A protein and the small-molecule ligand that binds it are described below.
Small molecule (SMILES): Nc1ncnc2c1ncn2[C@@H]1O[C@H](CO[P](=O)(O)O[P](=O)(O)CP(=O)(O)O)[C@@H](O)[C@H]1O

Sequence of chain 1.F:
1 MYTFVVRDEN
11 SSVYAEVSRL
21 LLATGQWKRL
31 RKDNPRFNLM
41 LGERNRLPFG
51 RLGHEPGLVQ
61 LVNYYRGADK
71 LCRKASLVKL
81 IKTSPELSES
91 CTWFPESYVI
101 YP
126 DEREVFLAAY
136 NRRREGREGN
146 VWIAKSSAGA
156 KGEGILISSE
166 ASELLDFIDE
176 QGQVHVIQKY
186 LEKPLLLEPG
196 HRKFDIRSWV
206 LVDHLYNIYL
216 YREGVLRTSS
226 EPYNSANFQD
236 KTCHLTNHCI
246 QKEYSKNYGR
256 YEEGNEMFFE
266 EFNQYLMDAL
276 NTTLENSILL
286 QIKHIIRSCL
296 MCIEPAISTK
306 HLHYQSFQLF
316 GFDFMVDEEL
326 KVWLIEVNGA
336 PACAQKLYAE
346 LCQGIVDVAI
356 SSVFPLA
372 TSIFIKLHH

Binding-site contacts:
Ligand atom O3A contacts residue LYS150 of chain 1.F at 3.2 Å (salt-bridge).
Ligand atom O3' contacts residue THR241 of chain 1.F at 2.0 Å (h-bond).
Ligand atom N3 contacts residue LYS198 of chain 1.F at 3.3 Å (salt-bridge).
Ligand atom C2' contacts residue THR241 of chain 1.F at 3.1 Å.
Ligand atom PG contacts residue ASP318 of chain 1.F at 3.6 Å.
Ligand atom O1G contacts residue MG1 of chain 1.Y at 2.8 Å.
Ligand atom O2G contacts residue ASP318 of chain 1.F at 2.6 Å (salt-bridge).
Ligand atom N6 contacts residue LYS184 of chain 1.F at 2.8 Å (salt-bridge).
Ligand atom C5' contacts residue ASN242 of chain 1.F at 3.2 Å.
Ligand atom C2 contacts residue MET320 of chain 1.F at 3.0 Å (hydrophobic).
Ligand atom PA contacts residue LYS150 of chain 1.F at 3.0 Å.
Ligand atom O2G contacts residue GLU331 of chain 1.F at 2.6 Å (salt-bridge).
Ligand atom O1G contacts residue ASN333 of chain 1.F at 3.3 Å (h-bond).
Ligand atom O1G contacts residue GLU331 of chain 1.F at 2.6 Å (salt-bridge).
Ligand atom O5' contacts residue LYS150 of chain 1.F at 3.4 Å (salt-bridge).
Ligand atom C2 contacts residue TYR185 of chain 1.F at 3.5 Å (hydrophobic).
Ligand atom N3 contacts residue TYR185 of chain 1.F at 3.5 Å.
Ligand atom O2A contacts residue LYS150 of chain 1.F at 2.1 Å (salt-bridge).
Ligand atom N1 contacts residue TYR185 of chain 1.F at 3.6 Å.
Ligand atom N6 contacts residue GLN183 of chain 1.F at 2.9 Å (h-bond).
Ligand atom N3 contacts residue MET320 of chain 1.F at 3.2 Å.
Ligand atom O1A contacts residue GLU331 of chain 1.F at 3.7 Å.
Ligand atom O1B contacts residue MG1 of chain 1.Y at 2.7 Å.
Ligand atom O4' contacts residue LEU240 of chain 1.F at 3.6 Å.
Ligand atom C2 contacts residue LEU186 of chain 1.F at 3.4 Å (hydrophobic).
Ligand atom O2G contacts residue ASN333 of chain 1.F at 3.6 Å.
Ligand atom PG contacts residue GLU331 of chain 1.F at 3.1 Å.
Ligand atom C3' contacts residue THR241 of chain 1.F at 2.9 Å.
Ligand atom O1B contacts residue GLU331 of chain 1.F at 2.7 Å (salt-bridge).
Ligand atom O2' contacts residue HIS239 of chain 1.F at 3.6 Å (h-bond).
Ligand atom N1 contacts residue LEU186 of chain 1.F at 3.0 Å (h-bond).
Ligand atom O1B contacts residue LYS74 of chain 1.F at 3.0 Å (salt-bridge).
Ligand atom N7 contacts residue GLN183 of chain 1.F at 3.4 Å (h-bond).
Ligand atom O3' contacts residue ASP200 of chain 1.F at 2.6 Å (salt-bridge).
Ligand atom O2' contacts residue THR241 of chain 1.F at 2.3 Å (h-bond).
Ligand atom O3G contacts residue ASP318 of chain 1.F at 3.7 Å.
Ligand atom C4' contacts residue THR241 of chain 1.F at 3.5 Å.
Ligand atom C4' contacts residue ASN242 of chain 1.F at 3.2 Å.
Ligand atom O3G contacts residue ARG222 of chain 1.F at 3.3 Å (salt-bridge).
Ligand atom O2' contacts residue LYS198 of chain 1.F at 3.5 Å.